Sequence of chain 1.A:
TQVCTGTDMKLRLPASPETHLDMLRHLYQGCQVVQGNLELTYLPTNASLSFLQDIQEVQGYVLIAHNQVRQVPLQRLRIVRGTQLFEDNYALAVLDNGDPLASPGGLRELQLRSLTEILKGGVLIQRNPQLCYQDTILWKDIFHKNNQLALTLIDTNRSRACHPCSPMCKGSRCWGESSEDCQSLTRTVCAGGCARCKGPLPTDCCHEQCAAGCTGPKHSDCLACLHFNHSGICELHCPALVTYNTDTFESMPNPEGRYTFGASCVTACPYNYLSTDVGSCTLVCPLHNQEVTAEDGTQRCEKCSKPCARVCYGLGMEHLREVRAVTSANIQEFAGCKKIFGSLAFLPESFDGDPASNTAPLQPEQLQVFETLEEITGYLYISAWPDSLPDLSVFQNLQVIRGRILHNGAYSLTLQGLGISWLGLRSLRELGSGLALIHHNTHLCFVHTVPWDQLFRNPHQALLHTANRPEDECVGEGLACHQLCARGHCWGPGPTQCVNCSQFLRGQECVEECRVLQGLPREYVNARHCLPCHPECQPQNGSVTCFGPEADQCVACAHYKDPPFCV

The protein below binds the small molecule below.
Small molecule (SMILES): CC(=O)N[C@H]1[C@H](O[C@H]2[C@H](O)[C@@H](NC(C)=O)CO[C@@H]2CO)O[C@H](CO)[C@@H](O)[C@@H]1O

Binding-site contacts:
Ligand atom O7 contacts residue ASN237 of chain 1.A at 3.4 Å (h-bond).
Ligand atom C8 contacts residue ASN237 of chain 1.A at 4.5 Å.
Ligand atom C8 contacts residue CYS230 of chain 1.A at 3.2 Å (hydrophobic).
Ligand atom C1 contacts residue GLY240 of chain 1.A at 4.2 Å.
Ligand atom N2 contacts residue ASN237 of chain 1.A at 2.9 Å (h-bond).
Ligand atom O7 contacts residue CYS233 of chain 1.A at 4.4 Å.
Ligand atom C8 contacts residue CYS242 of chain 1.A at 3.9 Å (hydrophobic).
Ligand atom C4 contacts residue ASN237 of chain 1.A at 4.3 Å.
Ligand atom C3 contacts residue ASN237 of chain 1.A at 3.9 Å.
Ligand atom O5 contacts residue ASN237 of chain 1.A at 2.4 Å (h-bond).
Ligand atom C7 contacts residue CYS230 of chain 1.A at 4.3 Å (hydrophobic).
Ligand atom C5 contacts residue ASN237 of chain 1.A at 3.7 Å.
Ligand atom C7 contacts residue CYS233 of chain 1.A at 4.3 Å (hydrophobic).
Ligand atom C8 contacts residue SER228 of chain 1.A at 4.2 Å.
Ligand atom C7 contacts residue ASN237 of chain 1.A at 3.3 Å.
Ligand atom C2 contacts residue ASN237 of chain 1.A at 2.5 Å.
Ligand atom C8 contacts residue CYS233 of chain 1.A at 3.8 Å (hydrophobic).
Ligand atom C1 contacts residue ASN237 of chain 1.A at 1.5 Å.